Binding-site contacts:
Ligand atom C5 contacts residue MET34 of chain 1.C at 3.6 Å (hydrophobic).
Ligand atom C21 contacts residue LEU160 of chain 1.C at 3.8 Å (hydrophobic).
Ligand atom N22 contacts residue TYR104 of chain 1.C at 3.1 Å.
Ligand atom C3 contacts residue MET107 of chain 1.C at 3.6 Å (hydrophobic).
Ligand atom C13 contacts residue GLY35 of chain 1.C at 3.8 Å.
Ligand atom C4 contacts residue MET107 of chain 1.C at 3.5 Å (hydrophobic).
Ligand atom C21 contacts residue VAL105 of chain 1.C at 3.1 Å (hydrophobic).
Ligand atom C5 contacts residue MET107 of chain 1.C at 3.1 Å (hydrophobic).
Ligand atom N23 contacts residue LEU160 of chain 1.C at 3.3 Å.
Ligand atom C24 contacts residue LEU160 of chain 1.C at 3.1 Å (hydrophobic).
Ligand atom C28 contacts residue TYR104 of chain 1.C at 3.7 Å (hydrophobic).
Ligand atom C3 contacts residue PRO108 of chain 1.C at 3.5 Å (hydrophobic).
Ligand atom C21 contacts residue ALA53 of chain 1.C at 3.5 Å (hydrophobic).
Ligand atom C28 contacts residue LEU160 of chain 1.C at 3.8 Å (hydrophobic).
Ligand atom N22 contacts residue LEU160 of chain 1.C at 3.7 Å.
Ligand atom C20 contacts residue LEU160 of chain 1.C at 3.4 Å (hydrophobic).
Ligand atom C21 contacts residue TYR104 of chain 1.C at 3.8 Å (hydrophobic).
Ligand atom C9 contacts residue GLY110 of chain 1.C at 3.4 Å.
Ligand atom C29 contacts residue PRO108 of chain 1.C at 3.4 Å (hydrophobic).
Ligand atom C20 contacts residue ALA53 of chain 1.C at 3.4 Å (hydrophobic).
Ligand atom O19 contacts residue MET107 of chain 1.C at 2.9 Å (h-bond).
Ligand atom C15 contacts residue LEU160 of chain 1.C at 3.7 Å (hydrophobic).
Ligand atom C27 contacts residue ASP171 of chain 1.C at 3.8 Å.
Ligand atom C21 contacts residue MET107 of chain 1.C at 3.8 Å (hydrophobic).
Ligand atom C13 contacts residue VAL42 of chain 1.C at 3.6 Å (hydrophobic).
Ligand atom N25 contacts residue LEU160 of chain 1.C at 3.4 Å.
Ligand atom C16 contacts residue SER111 of chain 1.C at 3.7 Å.
Ligand atom C26 contacts residue VAL42 of chain 1.C at 3.8 Å (hydrophobic).
Ligand atom C8 contacts residue GLY110 of chain 1.C at 3.6 Å.
Ligand atom C8 contacts residue MET34 of chain 1.C at 3.5 Å (hydrophobic).
Ligand atom C18 contacts residue ALA53 of chain 1.C at 3.6 Å (hydrophobic).
Ligand atom C4 contacts residue MET34 of chain 1.C at 3.7 Å (hydrophobic).
Ligand atom O19 contacts residue TYR106 of chain 1.C at 3.8 Å.
Ligand atom C12 contacts residue MET34 of chain 1.C at 3.7 Å (hydrophobic).
Ligand atom N22 contacts residue VAL105 of chain 1.C at 3.7 Å.
Ligand atom C3 contacts residue TYR106 of chain 1.C at 3.7 Å (hydrophobic).
Ligand atom C12 contacts residue GLY35 of chain 1.C at 3.5 Å.
Ligand atom C4 contacts residue GLY110 of chain 1.C at 3.5 Å.
Ligand atom C15 contacts residue ALA157 of chain 1.C at 3.5 Å (hydrophobic).
Ligand atom O19 contacts residue ALA53 of chain 1.C at 3.4 Å.

Sequence of chain 1.C:
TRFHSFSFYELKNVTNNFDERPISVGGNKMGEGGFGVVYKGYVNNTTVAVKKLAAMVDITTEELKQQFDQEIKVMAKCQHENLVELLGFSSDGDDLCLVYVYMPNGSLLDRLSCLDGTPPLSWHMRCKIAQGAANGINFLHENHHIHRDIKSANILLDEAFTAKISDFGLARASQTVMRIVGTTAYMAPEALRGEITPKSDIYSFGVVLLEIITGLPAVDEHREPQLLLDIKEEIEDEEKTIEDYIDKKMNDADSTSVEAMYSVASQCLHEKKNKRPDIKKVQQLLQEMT

The protein below binds the small molecule below.
Small molecule (SMILES): CC1(C)Cc2cc(NC(=O)c3cnn4cccnc34)c(N3CCOCC3)cc2O1